Sequence of chain 1.A:
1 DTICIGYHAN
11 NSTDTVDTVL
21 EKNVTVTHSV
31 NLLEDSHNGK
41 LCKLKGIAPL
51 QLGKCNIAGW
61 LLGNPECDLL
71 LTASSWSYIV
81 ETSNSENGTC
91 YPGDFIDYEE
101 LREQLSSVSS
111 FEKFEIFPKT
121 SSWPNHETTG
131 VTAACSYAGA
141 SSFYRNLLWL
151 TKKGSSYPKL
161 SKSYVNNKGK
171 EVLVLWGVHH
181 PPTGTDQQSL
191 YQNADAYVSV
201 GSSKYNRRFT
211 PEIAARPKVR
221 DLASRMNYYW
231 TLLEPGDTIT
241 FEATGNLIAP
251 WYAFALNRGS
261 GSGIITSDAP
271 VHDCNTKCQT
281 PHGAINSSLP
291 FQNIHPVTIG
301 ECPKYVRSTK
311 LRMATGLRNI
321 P

Binding-site contacts:
Ligand atom C6 contacts residue ASN286 of chain 1.A at 3.0 Å.
Ligand atom C7 contacts residue ASN286 of chain 1.A at 4.2 Å.
Ligand atom N2 contacts residue ASN286 of chain 1.A at 3.5 Å.
Ligand atom O6 contacts residue SER288 of chain 1.A at 4.2 Å.
Ligand atom O6 contacts residue ASN286 of chain 1.A at 2.5 Å (h-bond).
Ligand atom C3 contacts residue ASN286 of chain 1.A at 3.6 Å.
Ligand atom O5 contacts residue ASN286 of chain 1.A at 2.4 Å (h-bond).
Ligand atom O7 contacts residue GLU34 of chain 1.A at 4.1 Å.
Ligand atom C5 contacts residue ASN286 of chain 1.A at 3.1 Å.
Ligand atom C2 contacts residue ASN286 of chain 1.A at 2.6 Å.
Ligand atom C1 contacts residue ASN286 of chain 1.A at 1.5 Å.
Ligand atom O7 contacts residue SER36 of chain 1.A at 4.0 Å.
Ligand atom C4 contacts residue ASN286 of chain 1.A at 3.5 Å.

This protein binds this small molecule.
Small molecule (SMILES): CC(=O)N[C@@H]1[C@@H](O)[C@H](O)[C@@H](CO)O[C@H]1O